This protein binds this small molecule.
Small molecule (SMILES): CC(=O)N[C@H]1[C@H](O[C@H]2[C@H](O)[C@@H](NC(C)=O)CO[C@@H]2CO)O[C@H](CO)[C@@H](O)[C@@H]1O

Binding-site contacts:
Ligand atom O7 contacts residue ASN154 of chain 2.A at 3.3 Å (h-bond).
Ligand atom O5 contacts residue THR156 of chain 2.A at 4.2 Å.
Ligand atom C5 contacts residue THR156 of chain 2.A at 4.3 Å.
Ligand atom C2 contacts residue ASN154 of chain 2.A at 4.0 Å.
Ligand atom O5 contacts residue ASN154 of chain 2.A at 4.0 Å.
Ligand atom C3 contacts residue THR156 of chain 2.A at 4.0 Å.
Ligand atom N2 contacts residue THR156 of chain 2.A at 3.8 Å.
Ligand atom C7 contacts residue ASN154 of chain 2.A at 3.5 Å.
Ligand atom C8 contacts residue ASN154 of chain 2.A at 3.9 Å.
Ligand atom O7 contacts residue GLY150 of chain 2.A at 3.4 Å (h-bond).
Ligand atom N2 contacts residue ASN154 of chain 2.A at 3.8 Å.
Ligand atom C1 contacts residue THR156 of chain 2.A at 3.4 Å.
Ligand atom C2 contacts residue THR156 of chain 2.A at 3.9 Å.
Ligand atom C1 contacts residue MET151 of chain 2.A at 4.4 Å (hydrophobic).
Ligand atom C1 contacts residue ASN154 of chain 2.A at 3.0 Å.
Ligand atom C7 contacts residue GLY150 of chain 2.A at 4.3 Å.

Sequence of chain 2.A:
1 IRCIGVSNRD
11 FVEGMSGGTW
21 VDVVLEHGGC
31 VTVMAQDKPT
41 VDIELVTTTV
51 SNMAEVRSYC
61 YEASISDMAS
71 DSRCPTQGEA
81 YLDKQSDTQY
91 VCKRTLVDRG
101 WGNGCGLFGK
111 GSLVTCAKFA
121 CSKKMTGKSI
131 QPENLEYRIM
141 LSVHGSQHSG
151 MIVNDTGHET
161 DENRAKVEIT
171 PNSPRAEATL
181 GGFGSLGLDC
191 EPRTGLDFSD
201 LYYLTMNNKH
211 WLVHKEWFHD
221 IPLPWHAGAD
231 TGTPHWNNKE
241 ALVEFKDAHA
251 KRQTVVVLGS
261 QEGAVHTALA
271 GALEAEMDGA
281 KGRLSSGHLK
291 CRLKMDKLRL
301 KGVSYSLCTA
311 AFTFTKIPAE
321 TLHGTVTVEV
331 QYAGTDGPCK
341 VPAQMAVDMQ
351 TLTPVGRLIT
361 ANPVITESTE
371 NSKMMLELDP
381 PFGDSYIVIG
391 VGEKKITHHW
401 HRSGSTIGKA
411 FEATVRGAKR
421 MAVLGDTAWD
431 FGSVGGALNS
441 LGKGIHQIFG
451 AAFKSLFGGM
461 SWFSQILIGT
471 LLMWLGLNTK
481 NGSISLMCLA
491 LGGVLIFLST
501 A